Sequence of chain 1.B:
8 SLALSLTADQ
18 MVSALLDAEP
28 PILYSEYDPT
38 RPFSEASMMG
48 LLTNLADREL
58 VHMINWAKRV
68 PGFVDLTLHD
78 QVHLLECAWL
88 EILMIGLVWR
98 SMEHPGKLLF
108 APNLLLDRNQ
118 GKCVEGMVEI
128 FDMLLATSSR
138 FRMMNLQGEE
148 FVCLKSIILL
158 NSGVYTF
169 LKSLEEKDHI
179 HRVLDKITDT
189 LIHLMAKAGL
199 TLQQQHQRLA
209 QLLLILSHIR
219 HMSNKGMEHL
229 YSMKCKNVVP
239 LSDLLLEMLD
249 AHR

Binding-site contacts:
Ligand atom C12 contacts residue LEU228 of chain 1.B at 3.8 Å (hydrophobic).
Ligand atom O11 contacts residue LEU239 of chain 1.B at 4.0 Å.
Ligand atom C22 contacts residue HIS227 of chain 1.B at 3.7 Å.
Ligand atom O11 contacts residue LEU228 of chain 1.B at 3.6 Å.
Ligand atom C09 contacts residue LEU49 of chain 1.B at 3.9 Å (hydrophobic).
Ligand atom C21 contacts residue HIS227 of chain 1.B at 3.8 Å.
Ligand atom C23 contacts residue VAL121 of chain 1.B at 3.8 Å (hydrophobic).
Ligand atom C09 contacts residue THR50 of chain 1.B at 3.7 Å.
Ligand atom C17 contacts residue LEU228 of chain 1.B at 3.5 Å (hydrophobic).
Ligand atom C30 contacts residue LEU90 of chain 1.B at 3.5 Å (hydrophobic).
Ligand atom C10 contacts residue LEU228 of chain 1.B at 3.8 Å (hydrophobic).
Ligand atom O11 contacts residue THR50 of chain 1.B at 3.0 Å.
Ligand atom C02 contacts residue GLU56 of chain 1.B at 3.3 Å.
Ligand atom C08 contacts residue LEU49 of chain 1.B at 3.6 Å (hydrophobic).
Ligand atom C23 contacts residue HIS227 of chain 1.B at 3.6 Å.
Ligand atom C19 contacts residue MET124 of chain 1.B at 3.9 Å (hydrophobic).
Ligand atom O01 contacts residue ARG97 of chain 1.B at 3.1 Å (salt-bridge).
Ligand atom C21 contacts residue MET124 of chain 1.B at 3.4 Å (hydrophobic).
Ligand atom C03 contacts residue GLU56 of chain 1.B at 3.3 Å.
Ligand atom C22 contacts residue MET124 of chain 1.B at 3.8 Å (hydrophobic).
Ligand atom C26 contacts residue MET46 of chain 1.B at 3.5 Å (hydrophobic).
Ligand atom C17 contacts residue GLY224 of chain 1.B at 3.4 Å.
Ligand atom C24 contacts residue HIS227 of chain 1.B at 3.6 Å.
Ligand atom C25 contacts residue HIS227 of chain 1.B at 3.7 Å.
Ligand atom C25 contacts residue MET46 of chain 1.B at 3.6 Å (hydrophobic).
Ligand atom C23 contacts residue GLU122 of chain 1.B at 3.5 Å.
Ligand atom C26 contacts residue MET124 of chain 1.B at 3.9 Å (hydrophobic).
Ligand atom C26 contacts residue HIS227 of chain 1.B at 3.8 Å.
Ligand atom N20 contacts residue MET124 of chain 1.B at 3.1 Å.
Ligand atom O11 contacts residue LEU243 of chain 1.B at 3.7 Å.
Ligand atom C12 contacts residue ALA53 of chain 1.B at 3.6 Å (hydrophobic).
Ligand atom C18 contacts residue GLY224 of chain 1.B at 3.4 Å.
Ligand atom C28 contacts residue PHE107 of chain 1.B at 3.6 Å (hydrophobic).
Ligand atom C25 contacts residue MET231 of chain 1.B at 3.7 Å (hydrophobic).
Ligand atom C13 contacts residue ALA53 of chain 1.B at 3.8 Å (hydrophobic).
Ligand atom O01 contacts residue LEU90 of chain 1.B at 3.8 Å.
Ligand atom C27 contacts residue MET124 of chain 1.B at 3.9 Å (hydrophobic).
Ligand atom C09 contacts residue LEU228 of chain 1.B at 3.8 Å (hydrophobic).
Ligand atom O01 contacts residue GLU56 of chain 1.B at 2.6 Å (salt-bridge).
Ligand atom C10 contacts residue THR50 of chain 1.B at 3.7 Å.

This small molecule binds to this protein.
Small molecule (SMILES): CC(=C(c1ccc(O)cc1)c1ccc(O)cc1)c1cccc(Nc2ccccc2)c1